This small molecule binds to this protein.
Small molecule (SMILES): OC[C@H]1O[C@H](O)[C@@H](O)[C@@H](O)[C@@H]1O

Binding-site contacts:
Ligand atom C2 contacts residue GLN51 of chain 1.A at 4.4 Å.
Ligand atom C2 contacts residue THR52 of chain 1.A at 2.4 Å.
Ligand atom C3 contacts residue EDO1 of chain 1.I at 3.8 Å.
Ligand atom C2 contacts residue EDO1 of chain 1.I at 3.9 Å.
Ligand atom C6 contacts residue THR52 of chain 1.A at 4.4 Å.
Ligand atom C5 contacts residue THR52 of chain 1.A at 3.0 Å.
Ligand atom O5 contacts residue THR52 of chain 1.A at 2.4 Å (h-bond).
Ligand atom C1 contacts residue EDO1 of chain 1.I at 4.3 Å.
Ligand atom O2 contacts residue VAL50 of chain 1.A at 2.7 Å (h-bond).
Ligand atom O2 contacts residue GLU45 of chain 1.A at 4.3 Å.
Ligand atom O2 contacts residue THR52 of chain 1.A at 3.7 Å.
Ligand atom C1 contacts residue THR52 of chain 1.A at 1.4 Å.
Ligand atom C2 contacts residue VAL50 of chain 1.A at 3.1 Å (hydrophobic).
Ligand atom C6 contacts residue MAN1 of chain 1.F at 3.8 Å.
Ligand atom C1 contacts residue GLN51 of chain 1.A at 3.9 Å.
Ligand atom C4 contacts residue THR52 of chain 1.A at 3.6 Å.
Ligand atom O3 contacts residue LYS109 of chain 1.A at 3.7 Å.
Ligand atom C1 contacts residue VAL50 of chain 1.A at 3.5 Å (hydrophobic).
Ligand atom O6 contacts residue MAN1 of chain 1.F at 2.6 Å (h-bond).
Ligand atom O3 contacts residue THR52 of chain 1.A at 4.3 Å.
Ligand atom O4 contacts residue THR52 of chain 1.A at 4.5 Å.
Ligand atom C5 contacts residue MAN1 of chain 1.F at 4.2 Å.
Ligand atom O3 contacts residue EDO1 of chain 1.I at 4.2 Å.
Ligand atom C3 contacts residue THR52 of chain 1.A at 3.0 Å.
Ligand atom C3 contacts residue VAL50 of chain 1.A at 4.5 Å (hydrophobic).

Sequence of chain 1.A:
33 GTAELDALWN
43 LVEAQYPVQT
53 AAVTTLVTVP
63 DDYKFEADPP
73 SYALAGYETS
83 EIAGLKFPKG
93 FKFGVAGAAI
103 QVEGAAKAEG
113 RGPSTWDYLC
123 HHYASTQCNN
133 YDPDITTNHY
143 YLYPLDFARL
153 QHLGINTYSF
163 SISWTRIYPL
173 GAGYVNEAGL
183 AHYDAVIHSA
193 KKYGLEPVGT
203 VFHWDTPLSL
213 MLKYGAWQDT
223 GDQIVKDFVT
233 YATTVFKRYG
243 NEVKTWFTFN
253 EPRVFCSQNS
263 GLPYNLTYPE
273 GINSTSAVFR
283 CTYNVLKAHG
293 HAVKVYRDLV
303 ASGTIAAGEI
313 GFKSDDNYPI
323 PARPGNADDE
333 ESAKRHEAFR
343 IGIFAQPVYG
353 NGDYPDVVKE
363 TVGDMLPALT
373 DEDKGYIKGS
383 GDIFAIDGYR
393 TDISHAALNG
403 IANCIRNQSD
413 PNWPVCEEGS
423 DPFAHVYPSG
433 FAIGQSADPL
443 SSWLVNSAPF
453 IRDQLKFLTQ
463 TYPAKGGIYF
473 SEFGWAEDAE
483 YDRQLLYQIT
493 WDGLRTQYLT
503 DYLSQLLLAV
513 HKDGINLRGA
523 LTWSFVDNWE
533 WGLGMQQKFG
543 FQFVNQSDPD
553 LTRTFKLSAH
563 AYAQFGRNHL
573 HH